Binding-site contacts:
Ligand atom O07 contacts residue VAL82 of chain 1.C at 4.3 Å.
Ligand atom C12 contacts residue TYR39 of chain 1.D at 3.8 Å (hydrophobic).
Ligand atom C25 contacts residue TYR39 of chain 1.F at 4.2 Å (hydrophobic).
Ligand atom N15 contacts residue LYS80 of chain 1.C at 3.8 Å.
Ligand atom C25 contacts residue TYR39 of chain 1.C at 3.4 Å (hydrophobic).
Ligand atom BR2 contacts residue GLY41 of chain 1.F at 4.1 Å.
Ligand atom C01 contacts residue VAL82 of chain 1.D at 4.2 Å (hydrophobic).
Ligand atom BR2 contacts residue THR44 of chain 1.F at 3.2 Å.
Ligand atom F10 contacts residue GLU83 of chain 1.C at 3.5 Å.
Ligand atom C17 contacts residue TYR39 of chain 1.C at 3.8 Å (hydrophobic).
Ligand atom C01 contacts residue VAL82 of chain 1.C at 3.9 Å (hydrophobic).
Ligand atom O24 contacts residue GLY41 of chain 1.C at 4.0 Å.
Ligand atom S27 contacts residue TYR39 of chain 1.D at 3.5 Å.
Ligand atom F10 contacts residue GLU83 of chain 1.D at 2.8 Å.
Ligand atom N15 contacts residue GLU46 of chain 1.D at 4.5 Å.
Ligand atom C23 contacts residue GLY41 of chain 1.C at 4.3 Å.
Ligand atom C09 contacts residue GLU83 of chain 1.C at 4.1 Å.
Ligand atom O24 contacts residue VAL40 of chain 1.C at 3.8 Å.
Ligand atom O24 contacts residue GLY41 of chain 1.F at 3.2 Å (h-bond).
Ligand atom C28 contacts residue LYS80 of chain 1.C at 4.3 Å.
Ligand atom C21 contacts residue GLY41 of chain 1.C at 4.5 Å.
Ligand atom C19 contacts residue GLU46 of chain 1.C at 4.5 Å.
Ligand atom O24 contacts residue VAL40 of chain 1.F at 4.1 Å.
Ligand atom BR2 contacts residue THR44 of chain 1.C at 3.2 Å.
Ligand atom BR2 contacts residue GLY41 of chain 1.C at 4.5 Å.
Ligand atom C18 contacts residue GLU46 of chain 1.C at 3.8 Å.
Ligand atom C26 contacts residue TYR39 of chain 1.C at 3.4 Å (hydrophobic).
Ligand atom C09 contacts residue GLU83 of chain 1.D at 3.6 Å.
Ligand atom C20 contacts residue GLU46 of chain 1.C at 4.2 Å.
Ligand atom O24 contacts residue TYR39 of chain 1.F at 4.0 Å.
Ligand atom C20 contacts residue THR44 of chain 1.C at 3.9 Å.
Ligand atom C05 contacts residue VAL82 of chain 1.C at 4.4 Å (hydrophobic).
Ligand atom C13 contacts residue TYR39 of chain 1.D at 3.8 Å (hydrophobic).
Ligand atom C21 contacts residue THR44 of chain 1.C at 4.1 Å.
Ligand atom S27 contacts residue TYR39 of chain 1.C at 3.6 Å.
Ligand atom C16 contacts residue TYR39 of chain 1.C at 4.3 Å (hydrophobic).
Ligand atom C08 contacts residue VAL82 of chain 1.D at 3.8 Å (hydrophobic).

Sequence of chain 1.C:
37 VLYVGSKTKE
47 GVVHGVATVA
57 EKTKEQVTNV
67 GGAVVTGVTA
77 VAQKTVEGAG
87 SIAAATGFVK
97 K

Sequence of chain 1.F:
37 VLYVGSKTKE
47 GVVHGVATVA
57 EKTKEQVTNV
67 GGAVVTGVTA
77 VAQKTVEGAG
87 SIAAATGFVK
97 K

Sequence of chain 1.D:
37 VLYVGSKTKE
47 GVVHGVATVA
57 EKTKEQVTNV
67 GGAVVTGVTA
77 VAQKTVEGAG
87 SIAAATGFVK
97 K

The protein below binds the small molecule below.
Small molecule (SMILES): Cc1cc2nc(/C=C/c3ccc(O)c(Br)c3)sc2cc1N(C)CCOCCF